Sequence of chain 1.A:
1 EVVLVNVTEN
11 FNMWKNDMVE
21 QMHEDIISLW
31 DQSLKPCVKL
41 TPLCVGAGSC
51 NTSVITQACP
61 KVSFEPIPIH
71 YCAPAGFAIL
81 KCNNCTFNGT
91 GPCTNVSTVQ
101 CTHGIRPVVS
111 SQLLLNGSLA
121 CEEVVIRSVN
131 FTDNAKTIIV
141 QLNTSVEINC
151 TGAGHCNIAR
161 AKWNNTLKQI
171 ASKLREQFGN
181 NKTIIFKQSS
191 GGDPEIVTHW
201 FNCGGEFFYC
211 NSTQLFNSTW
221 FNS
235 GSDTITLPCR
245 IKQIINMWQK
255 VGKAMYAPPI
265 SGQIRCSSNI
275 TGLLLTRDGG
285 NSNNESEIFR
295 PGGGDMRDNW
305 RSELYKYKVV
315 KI

A small-molecule ligand and the protein it binds are described below.
Small molecule (SMILES): CC(=O)N[C@@H]1[C@@H](O)[C@H](O)[C@@H](CO)O[C@H]1O

Binding-site contacts:
Ligand atom C1 contacts residue ASN83 of chain 1.A at 4.1 Å.
Ligand atom C4 contacts residue ASN95 of chain 1.A at 4.2 Å.
Ligand atom C7 contacts residue ASN95 of chain 1.A at 3.7 Å.
Ligand atom O6 contacts residue ASN83 of chain 1.A at 3.8 Å.
Ligand atom C6 contacts residue ASN83 of chain 1.A at 4.5 Å.
Ligand atom C3 contacts residue ASN95 of chain 1.A at 3.7 Å.
Ligand atom O5 contacts residue ASN95 of chain 1.A at 2.4 Å (h-bond).
Ligand atom C5 contacts residue ASN95 of chain 1.A at 3.6 Å.
Ligand atom C1 contacts residue ASN95 of chain 1.A at 1.4 Å.
Ligand atom N2 contacts residue ASN95 of chain 1.A at 2.8 Å (h-bond).
Ligand atom O5 contacts residue ASN83 of chain 1.A at 3.7 Å.
Ligand atom O7 contacts residue ASN95 of chain 1.A at 3.9 Å.
Ligand atom C2 contacts residue ASN95 of chain 1.A at 2.3 Å.
Ligand atom C5 contacts residue ASN83 of chain 1.A at 4.4 Å.